The small molecule below binds the protein below.
Small molecule (SMILES): O[C@@H]1[C@H](O)[C@H](O)CO[C@H]1O

Binding-site contacts:
Ligand atom C5 contacts residue ARG135 of chain 1.B at 3.7 Å.
Ligand atom C3 contacts residue ASN234 of chain 1.B at 3.8 Å.
Ligand atom C3 contacts residue TYR60 of chain 1.B at 3.7 Å (hydrophobic).
Ligand atom O1 contacts residue ARG135 of chain 1.B at 2.7 Å (salt-bridge).
Ligand atom C5 contacts residue PHE208 of chain 1.B at 3.5 Å (hydrophobic).
Ligand atom O4 contacts residue TYR60 of chain 1.B at 3.6 Å.
Ligand atom O5 contacts residue PHE61 of chain 1.B at 3.3 Å.
Ligand atom O5 contacts residue ASP134 of chain 1.B at 3.9 Å.
Ligand atom O2 contacts residue ARG186 of chain 1.B at 2.7 Å (salt-bridge).
Ligand atom C4 contacts residue PHE61 of chain 1.B at 3.8 Å (hydrophobic).
Ligand atom O1 contacts residue ALA182 of chain 1.B at 3.4 Å.
Ligand atom C4 contacts residue TYR60 of chain 1.B at 3.6 Å (hydrophobic).
Ligand atom C2 contacts residue ASP134 of chain 1.B at 3.1 Å.
Ligand atom C1 contacts residue PHE208 of chain 1.B at 3.7 Å (hydrophobic).
Ligand atom O1 contacts residue ASP134 of chain 1.B at 2.4 Å (salt-bridge).
Ligand atom O3 contacts residue ASP259 of chain 1.B at 2.8 Å (salt-bridge).
Ligand atom O2 contacts residue ASP134 of chain 1.B at 2.8 Å (salt-bridge).
Ligand atom O4 contacts residue ASP259 of chain 1.B at 2.7 Å (salt-bridge).
Ligand atom C3 contacts residue ASP259 of chain 1.B at 3.1 Å.
Ligand atom O4 contacts residue ASN58 of chain 1.B at 2.7 Å (h-bond).
Ligand atom C4 contacts residue ASP259 of chain 1.B at 3.7 Å.
Ligand atom C2 contacts residue TYR60 of chain 1.B at 3.7 Å (hydrophobic).
Ligand atom C1 contacts residue ARG135 of chain 1.B at 3.5 Å.
Ligand atom O3 contacts residue ASN234 of chain 1.B at 3.1 Å (h-bond).
Ligand atom C2 contacts residue ARG186 of chain 1.B at 4.0 Å.
Ligand atom O3 contacts residue ARG186 of chain 1.B at 2.9 Å (salt-bridge).
Ligand atom C2 contacts residue PHE61 of chain 1.B at 4.0 Å (hydrophobic).
Ligand atom O5 contacts residue PHE208 of chain 1.B at 3.3 Å.
Ligand atom O5 contacts residue ARG135 of chain 1.B at 2.6 Å (salt-bridge).
Ligand atom O4 contacts residue ASN234 of chain 1.B at 2.4 Å (h-bond).
Ligand atom C5 contacts residue ASN58 of chain 1.B at 3.5 Å.
Ligand atom O2 contacts residue GLN279 of chain 1.B at 3.2 Å (h-bond).
Ligand atom C5 contacts residue ASN234 of chain 1.B at 3.6 Å.
Ligand atom C4 contacts residue ASN234 of chain 1.B at 3.4 Å.
Ligand atom O2 contacts residue TYR60 of chain 1.B at 4.0 Å.
Ligand atom C3 contacts residue GLN279 of chain 1.B at 3.9 Å.
Ligand atom O3 contacts residue GLN279 of chain 1.B at 3.9 Å.
Ligand atom C1 contacts residue ASP134 of chain 1.B at 3.3 Å.
Ligand atom C5 contacts residue PHE61 of chain 1.B at 3.6 Å (hydrophobic).
Ligand atom C4 contacts residue ASN58 of chain 1.B at 3.4 Å.

Sequence of chain 1.B:
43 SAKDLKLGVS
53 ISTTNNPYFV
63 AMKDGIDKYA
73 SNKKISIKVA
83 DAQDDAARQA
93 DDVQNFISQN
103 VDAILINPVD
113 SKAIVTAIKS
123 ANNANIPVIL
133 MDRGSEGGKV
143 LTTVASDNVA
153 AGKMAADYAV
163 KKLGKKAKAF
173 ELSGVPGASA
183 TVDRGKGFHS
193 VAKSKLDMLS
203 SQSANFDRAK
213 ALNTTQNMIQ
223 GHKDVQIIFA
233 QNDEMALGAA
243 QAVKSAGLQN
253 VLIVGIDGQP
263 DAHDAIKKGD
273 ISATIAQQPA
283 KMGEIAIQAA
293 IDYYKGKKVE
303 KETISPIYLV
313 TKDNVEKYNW